Binding-site contacts:
Ligand atom OAD contacts residue GLY141 of chain 1.C at 4.2 Å.
Ligand atom OAB contacts residue PRO192 of chain 1.C at 3.8 Å.
Ligand atom CAG contacts residue THR190 of chain 1.C at 3.9 Å.
Ligand atom OAD contacts residue VAL191 of chain 1.C at 4.3 Å.
Ligand atom CAE contacts residue THR142 of chain 1.C at 4.2 Å.
Ligand atom OAD contacts residue THR142 of chain 1.C at 4.2 Å.
Ligand atom OAD contacts residue PRO192 of chain 1.C at 4.0 Å.
Ligand atom OAH contacts residue THR190 of chain 1.C at 3.9 Å.
Ligand atom OAF contacts residue THR142 of chain 1.C at 2.8 Å (h-bond).
Ligand atom CAG contacts residue VAL191 of chain 1.C at 4.4 Å (hydrophobic).

The protein below binds the small molecule below.
Small molecule (SMILES): OC[C@@H](O)[C@@H](O)CO

Sequence of chain 1.C:
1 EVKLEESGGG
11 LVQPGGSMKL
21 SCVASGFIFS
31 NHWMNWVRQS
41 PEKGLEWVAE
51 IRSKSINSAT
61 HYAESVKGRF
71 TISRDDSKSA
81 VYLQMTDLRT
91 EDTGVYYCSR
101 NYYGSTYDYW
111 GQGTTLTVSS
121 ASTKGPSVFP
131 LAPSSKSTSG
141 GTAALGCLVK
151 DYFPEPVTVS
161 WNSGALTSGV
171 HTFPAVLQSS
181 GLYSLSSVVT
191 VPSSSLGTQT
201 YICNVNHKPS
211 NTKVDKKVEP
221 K